Sequence of chain 1.B:
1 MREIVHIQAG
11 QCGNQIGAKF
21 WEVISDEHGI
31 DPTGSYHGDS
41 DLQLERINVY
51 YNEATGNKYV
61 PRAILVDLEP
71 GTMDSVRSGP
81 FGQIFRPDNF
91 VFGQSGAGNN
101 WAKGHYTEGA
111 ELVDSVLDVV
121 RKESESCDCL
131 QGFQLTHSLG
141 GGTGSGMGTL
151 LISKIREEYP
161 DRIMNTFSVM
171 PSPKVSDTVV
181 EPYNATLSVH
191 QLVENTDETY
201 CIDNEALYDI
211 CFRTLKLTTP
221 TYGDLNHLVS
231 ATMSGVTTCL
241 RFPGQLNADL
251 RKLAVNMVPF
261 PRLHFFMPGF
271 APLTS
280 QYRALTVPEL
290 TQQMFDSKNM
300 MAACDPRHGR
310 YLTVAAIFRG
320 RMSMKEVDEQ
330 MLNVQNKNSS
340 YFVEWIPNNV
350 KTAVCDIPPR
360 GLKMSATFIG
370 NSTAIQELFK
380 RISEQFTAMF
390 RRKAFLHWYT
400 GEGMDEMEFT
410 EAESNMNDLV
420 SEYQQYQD

A small-molecule ligand and the protein it binds are described below.
Small molecule (SMILES): CC(=O)Nc1ccc(-c2csc(Nc3ccc(F)cc3)n2)cc1

Binding-site contacts:
Ligand atom O1 contacts residue GLY98 of chain 1.B at 3.6 Å.
Ligand atom C2 contacts residue THR253 of chain 1.C at 3.6 Å.
Ligand atom C8 contacts residue GLY98 of chain 1.B at 3.3 Å.
Ligand atom C8 contacts residue ASN100 of chain 1.B at 3.6 Å.
Ligand atom C11 contacts residue THR253 of chain 1.C at 3.5 Å.
Ligand atom C5 contacts residue LYS103 of chain 1.B at 3.5 Å.
Ligand atom F1 contacts residue GLY134 of chain 1.C at 3.2 Å.
Ligand atom C4 contacts residue LYS103 of chain 1.B at 3.6 Å.
Ligand atom S1 contacts residue SER165 of chain 1.C at 3.4 Å (h-bond).
Ligand atom N1 contacts residue GLY98 of chain 1.B at 3.3 Å (h-bond).
Ligand atom C7 contacts residue ASN100 of chain 1.B at 3.5 Å.
Ligand atom C15 contacts residue CYS4 of chain 1.C at 3.8 Å (hydrophobic).
Ligand atom N2 contacts residue SER165 of chain 1.C at 3.6 Å.
Ligand atom C16 contacts residue LEU136 of chain 1.C at 3.7 Å (hydrophobic).
Ligand atom C1 contacts residue THR257 of chain 1.C at 3.2 Å.
Ligand atom S1 contacts residue GLN133 of chain 1.C at 3.5 Å.
Ligand atom C10 contacts residue SER165 of chain 1.C at 3.6 Å.
Ligand atom C10 contacts residue THR253 of chain 1.C at 3.7 Å.
Ligand atom C17 contacts residue SER165 of chain 1.C at 3.4 Å.
Ligand atom C1 contacts residue TRP397 of chain 1.B at 3.6 Å (hydrophobic).
Ligand atom C16 contacts residue PHE135 of chain 1.C at 3.4 Å (hydrophobic).
Ligand atom N3 contacts residue GLN256 of chain 1.C at 3.1 Å (h-bond).
Ligand atom S1 contacts residue THR253 of chain 1.C at 3.8 Å.
Ligand atom C9 contacts residue THR253 of chain 1.C at 3.6 Å.
Ligand atom N2 contacts residue THR253 of chain 1.C at 3.4 Å.
Ligand atom C15 contacts residue LEU136 of chain 1.C at 3.5 Å (hydrophobic).
Ligand atom C17 contacts residue LEU167 of chain 1.C at 3.4 Å (hydrophobic).
Ligand atom F1 contacts residue CYS4 of chain 1.C at 3.2 Å.
Ligand atom C14 contacts residue CYS4 of chain 1.C at 3.5 Å (hydrophobic).
Ligand atom C16 contacts residue GLY134 of chain 1.C at 3.5 Å.
Ligand atom C8 contacts residue TRP397 of chain 1.B at 3.6 Å (hydrophobic).
Ligand atom F1 contacts residue LEU136 of chain 1.C at 3.3 Å.
Ligand atom O1 contacts residue ASN100 of chain 1.B at 2.7 Å (h-bond).
Ligand atom C11 contacts residue SER165 of chain 1.C at 3.4 Å.
Ligand atom C9 contacts residue SER165 of chain 1.C at 3.8 Å.
Ligand atom N2 contacts residue GLN256 of chain 1.C at 3.4 Å (h-bond).
Ligand atom C1 contacts residue THR253 of chain 1.C at 3.4 Å.
Ligand atom C6 contacts residue THR257 of chain 1.C at 3.4 Å.
Ligand atom C7 contacts residue GLY98 of chain 1.B at 3.1 Å.
Ligand atom N1 contacts residue THR257 of chain 1.C at 2.9 Å (h-bond).

Sequence of chain 1.C:
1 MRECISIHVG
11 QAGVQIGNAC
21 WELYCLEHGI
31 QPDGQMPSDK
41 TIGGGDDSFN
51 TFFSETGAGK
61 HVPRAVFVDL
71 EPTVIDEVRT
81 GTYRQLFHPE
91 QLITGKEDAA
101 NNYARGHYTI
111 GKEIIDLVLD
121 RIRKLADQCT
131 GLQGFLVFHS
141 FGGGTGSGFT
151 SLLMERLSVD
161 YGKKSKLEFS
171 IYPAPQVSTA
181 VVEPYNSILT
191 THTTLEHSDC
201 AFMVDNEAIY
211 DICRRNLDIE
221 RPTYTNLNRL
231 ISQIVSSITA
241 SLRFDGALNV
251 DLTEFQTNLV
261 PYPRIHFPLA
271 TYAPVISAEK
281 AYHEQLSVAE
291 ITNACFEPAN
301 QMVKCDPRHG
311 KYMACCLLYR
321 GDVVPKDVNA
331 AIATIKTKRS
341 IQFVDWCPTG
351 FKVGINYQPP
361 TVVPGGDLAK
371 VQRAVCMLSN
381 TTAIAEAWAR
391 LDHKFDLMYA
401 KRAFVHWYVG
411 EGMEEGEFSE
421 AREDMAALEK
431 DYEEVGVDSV